Sequence of chain 1.F:
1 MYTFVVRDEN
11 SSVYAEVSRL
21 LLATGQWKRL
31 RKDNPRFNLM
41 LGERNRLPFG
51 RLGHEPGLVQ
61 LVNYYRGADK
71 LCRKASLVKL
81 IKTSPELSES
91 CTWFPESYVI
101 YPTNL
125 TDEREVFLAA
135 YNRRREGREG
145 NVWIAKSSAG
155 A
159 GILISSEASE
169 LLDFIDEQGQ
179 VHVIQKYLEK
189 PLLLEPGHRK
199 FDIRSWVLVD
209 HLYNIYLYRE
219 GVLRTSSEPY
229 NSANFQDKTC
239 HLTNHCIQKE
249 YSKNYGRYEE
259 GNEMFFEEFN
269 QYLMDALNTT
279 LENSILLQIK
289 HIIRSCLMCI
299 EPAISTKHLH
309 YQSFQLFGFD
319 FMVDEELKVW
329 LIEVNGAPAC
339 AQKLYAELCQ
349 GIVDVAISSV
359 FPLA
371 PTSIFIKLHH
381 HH

This protein binds this small molecule.
Small molecule (SMILES): Nc1ncnc2c1ncn2[C@@H]1O[C@H](CO[P](=O)(O)O[P](=O)(O)CP(=O)(O)O)[C@@H](O)[C@H]1O

Binding-site contacts:
Ligand atom O2G contacts residue ASP318 of chain 1.F at 2.1 Å (salt-bridge).
Ligand atom O3G contacts residue GLU331 of chain 1.F at 2.1 Å (salt-bridge).
Ligand atom O1B contacts residue GLU331 of chain 1.F at 2.6 Å (salt-bridge).
Ligand atom N6 contacts residue LYS184 of chain 1.F at 2.7 Å (salt-bridge).
Ligand atom O2A contacts residue LYS74 of chain 1.F at 3.4 Å.
Ligand atom O2A contacts residue LYS150 of chain 1.F at 3.2 Å (salt-bridge).
Ligand atom N7 contacts residue LYS150 of chain 1.F at 2.7 Å (salt-bridge).
Ligand atom C6 contacts residue GLN183 of chain 1.F at 3.6 Å.
Ligand atom PG contacts residue ASP318 of chain 1.F at 3.5 Å.
Ligand atom N1 contacts residue TYR185 of chain 1.F at 3.5 Å.
Ligand atom N1 contacts residue LEU186 of chain 1.F at 2.9 Å (h-bond).
Ligand atom O3' contacts residue THR241 of chain 1.F at 2.0 Å (h-bond).
Ligand atom C5' contacts residue ASN242 of chain 1.F at 3.0 Å.
Ligand atom C8 contacts residue LYS150 of chain 1.F at 3.1 Å.
Ligand atom O1B contacts residue MG1 of chain 1.V at 2.3 Å.
Ligand atom O1G contacts residue ARG222 of chain 1.F at 3.2 Å (salt-bridge).
Ligand atom C2 contacts residue TYR185 of chain 1.F at 3.5 Å (hydrophobic).
Ligand atom O2' contacts residue LYS198 of chain 1.F at 3.4 Å.
Ligand atom O2' contacts residue THR241 of chain 1.F at 3.4 Å (h-bond).
Ligand atom C3' contacts residue THR241 of chain 1.F at 3.4 Å.
Ligand atom PG contacts residue GLU331 of chain 1.F at 3.2 Å.
Ligand atom O3G contacts residue MG1 of chain 1.V at 2.4 Å.
Ligand atom C6 contacts residue LYS184 of chain 1.F at 3.7 Å.
Ligand atom N6 contacts residue GLN183 of chain 1.F at 2.8 Å (h-bond).
Ligand atom C5 contacts residue GLN183 of chain 1.F at 3.7 Å.
Ligand atom O2' contacts residue MET320 of chain 1.F at 3.7 Å.
Ligand atom C3B contacts residue ASN242 of chain 1.F at 3.0 Å.
Ligand atom O1B contacts residue LYS74 of chain 1.F at 3.2 Å (salt-bridge).
Ligand atom O1A contacts residue GLU331 of chain 1.F at 3.7 Å.
Ligand atom N3 contacts residue LYS198 of chain 1.F at 2.7 Å (salt-bridge).
Ligand atom O3G contacts residue ASN333 of chain 1.F at 2.7 Å (h-bond).
Ligand atom O2G contacts residue GLU331 of chain 1.F at 3.2 Å (salt-bridge).
Ligand atom N7 contacts residue GLN183 of chain 1.F at 3.3 Å (h-bond).
Ligand atom O2G contacts residue ARG222 of chain 1.F at 3.6 Å.
Ligand atom N3 contacts residue TYR185 of chain 1.F at 3.6 Å.
Ligand atom O2' contacts residue HIS239 of chain 1.F at 3.4 Å (h-bond).
Ligand atom C2 contacts residue LEU186 of chain 1.F at 3.5 Å (hydrophobic).
Ligand atom C4' contacts residue ASN242 of chain 1.F at 3.7 Å.
Ligand atom PB contacts residue MG1 of chain 1.V at 3.5 Å.
Ligand atom C2 contacts residue LYS198 of chain 1.F at 3.2 Å.